The protein below binds the small molecule below.
Small molecule (SMILES): Nc1nc(=O)c2ncn([C@@H]3O[C@H](CO)[C@@H](O)[C@H]3OP(=O)(O)OC[C@H]3O[C@@H](n4cnc5c(N)ncnc54)[C@H](O)[C@@H]3OP(=O)(O)O)c2[nH]1

Sequence of chain 1.B:
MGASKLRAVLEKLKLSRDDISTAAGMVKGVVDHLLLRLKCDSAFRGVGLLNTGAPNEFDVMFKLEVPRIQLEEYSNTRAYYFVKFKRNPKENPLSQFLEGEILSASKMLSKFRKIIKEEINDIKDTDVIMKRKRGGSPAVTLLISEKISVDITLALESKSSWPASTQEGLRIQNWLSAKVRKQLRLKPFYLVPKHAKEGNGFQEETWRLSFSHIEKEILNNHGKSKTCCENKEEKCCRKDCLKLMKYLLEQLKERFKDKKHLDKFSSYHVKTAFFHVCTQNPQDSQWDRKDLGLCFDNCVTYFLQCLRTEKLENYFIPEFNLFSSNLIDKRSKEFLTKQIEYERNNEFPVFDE

Binding-site contacts:
Ligand atom N03 contacts residue ASP68 of chain 1.B at 3.8 Å.
Ligand atom O30 contacts residue ASP68 of chain 1.B at 4.1 Å.
Ligand atom N34 contacts residue TYR277 of chain 1.B at 4.0 Å.
Ligand atom C04 contacts residue THR162 of chain 1.B at 3.9 Å.
Ligand atom C04 contacts residue ASP68 of chain 1.B at 3.4 Å.
Ligand atom O32 contacts residue LYS280 of chain 1.B at 4.1 Å.
Ligand atom O46 contacts residue SER275 of chain 1.B at 3.3 Å.
Ligand atom N05 contacts residue ASP68 of chain 1.B at 2.4 Å (salt-bridge).
Ligand atom C37 contacts residue TYR277 of chain 1.B at 3.6 Å (hydrophobic).
Ligand atom N11 contacts residue PRO147 of chain 1.B at 4.1 Å.
Ligand atom O16 contacts residue GLY145 of chain 1.B at 4.1 Å.
Ligand atom C23 contacts residue SER276 of chain 1.B at 3.8 Å.
Ligand atom P27 contacts residue SER276 of chain 1.B at 3.8 Å.
Ligand atom C10 contacts residue PRO147 of chain 1.B at 3.9 Å (hydrophobic).
Ligand atom N05 contacts residue ALA148 of chain 1.B at 4.0 Å.
Ligand atom N05 contacts residue THR162 of chain 1.B at 3.9 Å.
Ligand atom O26 contacts residue SER276 of chain 1.B at 3.9 Å.
Ligand atom N06 contacts residue ALA148 of chain 1.B at 4.2 Å.
Ligand atom C08 contacts residue PRO147 of chain 1.B at 4.0 Å (hydrophobic).
Ligand atom N40 contacts residue ARG217 of chain 1.B at 3.2 Å (salt-bridge).
Ligand atom O45 contacts residue SER275 of chain 1.B at 3.9 Å.
Ligand atom C04 contacts residue ALA148 of chain 1.B at 4.1 Å (hydrophobic).
Ligand atom N36 contacts residue TYR277 of chain 1.B at 3.7 Å.
Ligand atom N40 contacts residue TYR277 of chain 1.B at 3.8 Å.
Ligand atom C12 contacts residue SER146 of chain 1.B at 3.8 Å.
Ligand atom O13 contacts residue SER146 of chain 1.B at 3.7 Å.
Ligand atom C35 contacts residue TYR277 of chain 1.B at 3.5 Å (hydrophobic).
Ligand atom C41 contacts residue TYR277 of chain 1.B at 3.5 Å (hydrophobic).
Ligand atom O29 contacts residue LYS255 of chain 1.B at 3.0 Å (salt-bridge).
Ligand atom C25 contacts residue SER276 of chain 1.B at 3.6 Å.
Ligand atom N09 contacts residue ARG217 of chain 1.B at 4.0 Å.
Ligand atom C39 contacts residue TYR277 of chain 1.B at 3.8 Å (hydrophobic).
Ligand atom C43 contacts residue TYR277 of chain 1.B at 3.7 Å (hydrophobic).
Ligand atom O16 contacts residue LYS203 of chain 1.B at 3.5 Å (salt-bridge).
Ligand atom N05 contacts residue ASP160 of chain 1.B at 3.5 Å.
Ligand atom N42 contacts residue TYR277 of chain 1.B at 3.5 Å.
Ligand atom N03 contacts residue THR162 of chain 1.B at 3.5 Å (h-bond).
Ligand atom N38 contacts residue TYR277 of chain 1.B at 3.6 Å.
Ligand atom O28 contacts residue SER276 of chain 1.B at 2.7 Å (h-bond).
Ligand atom N09 contacts residue PRO147 of chain 1.B at 3.9 Å.